This small molecule binds to this protein.
Small molecule (SMILES): CC(=O)N[C@H]1[C@H](O[C@H]2[C@H](O)[C@@H](NC(C)=O)CO[C@@H]2CO)O[C@H](CO)[C@@H](O)[C@@H]1O

Binding-site contacts:
Ligand atom C2 contacts residue ASN103 of chain 1.A at 2.6 Å.
Ligand atom C8 contacts residue ASN103 of chain 1.A at 4.4 Å.
Ligand atom O6 contacts residue ASN103 of chain 1.A at 4.4 Å.
Ligand atom C7 contacts residue ASN103 of chain 1.A at 3.1 Å.
Ligand atom O7 contacts residue ASN103 of chain 1.A at 2.7 Å (h-bond).
Ligand atom C4 contacts residue ASN103 of chain 1.A at 4.3 Å.
Ligand atom C1 contacts residue ASN103 of chain 1.A at 1.5 Å.
Ligand atom N2 contacts residue ASN103 of chain 1.A at 3.1 Å (h-bond).
Ligand atom C3 contacts residue ASN103 of chain 1.A at 3.9 Å.
Ligand atom O5 contacts residue ASN103 of chain 1.A at 2.4 Å (h-bond).
Ligand atom C6 contacts residue ASN103 of chain 1.A at 4.3 Å.
Ligand atom C5 contacts residue ASN103 of chain 1.A at 3.7 Å.

Sequence of chain 1.A:
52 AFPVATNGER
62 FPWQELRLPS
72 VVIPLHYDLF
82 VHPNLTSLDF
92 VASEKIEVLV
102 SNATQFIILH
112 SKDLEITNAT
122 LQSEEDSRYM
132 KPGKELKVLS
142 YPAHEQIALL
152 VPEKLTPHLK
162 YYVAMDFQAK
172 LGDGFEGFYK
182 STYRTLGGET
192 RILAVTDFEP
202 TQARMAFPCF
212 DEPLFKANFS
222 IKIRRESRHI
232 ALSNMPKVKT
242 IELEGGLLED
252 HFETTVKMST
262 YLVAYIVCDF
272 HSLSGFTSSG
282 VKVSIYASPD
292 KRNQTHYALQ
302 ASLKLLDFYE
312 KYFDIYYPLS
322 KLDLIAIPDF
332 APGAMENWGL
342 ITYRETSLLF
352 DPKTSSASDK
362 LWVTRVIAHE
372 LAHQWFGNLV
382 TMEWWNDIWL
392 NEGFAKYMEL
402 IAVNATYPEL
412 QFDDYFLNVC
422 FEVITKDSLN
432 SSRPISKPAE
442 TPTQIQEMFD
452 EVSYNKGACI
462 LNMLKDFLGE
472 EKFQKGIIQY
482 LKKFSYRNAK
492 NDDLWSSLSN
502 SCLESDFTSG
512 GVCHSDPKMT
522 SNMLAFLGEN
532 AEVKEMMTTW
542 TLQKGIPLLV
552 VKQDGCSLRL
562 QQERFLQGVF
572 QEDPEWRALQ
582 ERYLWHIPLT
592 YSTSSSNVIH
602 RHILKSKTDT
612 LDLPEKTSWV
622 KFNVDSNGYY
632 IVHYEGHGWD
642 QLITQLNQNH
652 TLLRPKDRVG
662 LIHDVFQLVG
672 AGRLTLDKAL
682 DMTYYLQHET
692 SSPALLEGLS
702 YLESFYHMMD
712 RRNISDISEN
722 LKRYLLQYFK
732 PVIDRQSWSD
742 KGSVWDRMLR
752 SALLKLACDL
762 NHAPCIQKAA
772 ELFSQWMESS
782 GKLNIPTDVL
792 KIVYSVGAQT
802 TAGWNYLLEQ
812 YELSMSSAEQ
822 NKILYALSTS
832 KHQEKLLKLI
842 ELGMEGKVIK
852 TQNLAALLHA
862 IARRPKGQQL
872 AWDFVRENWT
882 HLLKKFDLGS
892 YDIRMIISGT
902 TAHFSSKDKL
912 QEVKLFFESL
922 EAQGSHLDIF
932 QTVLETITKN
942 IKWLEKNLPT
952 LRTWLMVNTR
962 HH